Binding-site contacts:
Ligand atom C4 contacts residue GLU166 of chain 1.A at 3.9 Å.
Ligand atom O1 contacts residue LEU167 of chain 1.A at 4.4 Å.
Ligand atom N contacts residue PRO168 of chain 1.A at 4.4 Å.
Ligand atom C1 contacts residue GLN189 of chain 1.A at 4.1 Å.
Ligand atom N contacts residue GLU166 of chain 1.A at 2.8 Å (salt-bridge).
Ligand atom O contacts residue GLN189 of chain 1.A at 3.4 Å.
Ligand atom C3 contacts residue GLU166 of chain 1.A at 3.8 Å.
Ligand atom C4 contacts residue THR190 of chain 1.A at 4.4 Å.
Ligand atom BR contacts residue ARG188 of chain 1.A at 3.8 Å.
Ligand atom C5 contacts residue GLN192 of chain 1.A at 4.3 Å.
Ligand atom C2 contacts residue GLN189 of chain 1.A at 3.9 Å.
Ligand atom BR contacts residue ASP187 of chain 1.A at 3.8 Å.
Ligand atom N contacts residue LEU167 of chain 1.A at 4.4 Å.
Ligand atom O1 contacts residue GLU166 of chain 1.A at 3.7 Å.
Ligand atom C3 contacts residue GLN189 of chain 1.A at 3.9 Å.
Ligand atom C5 contacts residue GLN189 of chain 1.A at 3.9 Å.
Ligand atom O1 contacts residue THR190 of chain 1.A at 4.1 Å.
Ligand atom C contacts residue MET49 of chain 1.A at 4.3 Å (hydrophobic).
Ligand atom C4 contacts residue GLN189 of chain 1.A at 3.8 Å.
Ligand atom BR contacts residue HIS41 of chain 1.A at 4.1 Å.
Ligand atom BR contacts residue MET49 of chain 1.A at 3.2 Å.
Ligand atom C contacts residue GLN189 of chain 1.A at 4.0 Å.
Ligand atom C5 contacts residue MET165 of chain 1.A at 3.7 Å (hydrophobic).
Ligand atom C4 contacts residue MET165 of chain 1.A at 4.5 Å (hydrophobic).
Ligand atom C contacts residue MET165 of chain 1.A at 3.9 Å (hydrophobic).
Ligand atom C4 contacts residue GLN192 of chain 1.A at 4.4 Å.
Ligand atom C3 contacts residue ARG188 of chain 1.A at 4.5 Å.
Ligand atom S contacts residue GLU166 of chain 1.A at 3.7 Å.
Ligand atom BR contacts residue MET165 of chain 1.A at 4.0 Å.
Ligand atom S contacts residue GLN189 of chain 1.A at 4.3 Å.
Ligand atom O1 contacts residue PRO168 of chain 1.A at 3.4 Å.
Ligand atom C5 contacts residue ARG188 of chain 1.A at 3.0 Å.
Ligand atom C contacts residue ARG188 of chain 1.A at 3.8 Å.
Ligand atom C4 contacts residue ARG188 of chain 1.A at 3.4 Å.

The small molecule below binds the protein below.
Small molecule (SMILES): NS(=O)(=O)c1ccc(Br)cc1

Sequence of chain 1.A:
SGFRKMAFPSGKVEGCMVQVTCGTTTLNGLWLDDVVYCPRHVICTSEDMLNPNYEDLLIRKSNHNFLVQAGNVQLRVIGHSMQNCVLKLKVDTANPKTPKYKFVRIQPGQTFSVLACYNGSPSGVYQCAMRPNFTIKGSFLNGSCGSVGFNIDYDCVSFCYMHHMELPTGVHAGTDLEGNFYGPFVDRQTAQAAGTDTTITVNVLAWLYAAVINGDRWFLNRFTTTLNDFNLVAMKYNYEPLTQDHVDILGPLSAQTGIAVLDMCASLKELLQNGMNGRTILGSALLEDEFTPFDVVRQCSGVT